Binding-site contacts:
Ligand atom C2 contacts residue PHE212 of chain 1.A at 3.5 Å (hydrophobic).
Ligand atom C14 contacts residue GLU113 of chain 1.A at 3.6 Å.
Ligand atom C8 contacts residue TRP265 of chain 1.A at 3.7 Å (hydrophobic).
Ligand atom C11 contacts residue THR118 of chain 1.A at 3.3 Å.
Ligand atom C20 contacts residue TYR268 of chain 1.A at 4.0 Å (hydrophobic).
Ligand atom C9 contacts residue TYR268 of chain 1.A at 3.6 Å (hydrophobic).
Ligand atom C4 contacts residue GLU122 of chain 1.A at 3.6 Å.
Ligand atom C15 contacts residue ALA292 of chain 1.A at 3.3 Å (hydrophobic).
Ligand atom C14 contacts residue ALA117 of chain 1.A at 3.6 Å (hydrophobic).
Ligand atom C13 contacts residue ALA117 of chain 1.A at 3.6 Å (hydrophobic).
Ligand atom C12 contacts residue CYS187 of chain 1.A at 3.1 Å (hydrophobic).
Ligand atom C13 contacts residue CYS187 of chain 1.A at 3.8 Å (hydrophobic).
Ligand atom C16 contacts residue ALA269 of chain 1.A at 4.0 Å (hydrophobic).
Ligand atom C17 contacts residue MET207 of chain 1.A at 3.7 Å (hydrophobic).
Ligand atom C14 contacts residue CYS187 of chain 1.A at 3.7 Å (hydrophobic).
Ligand atom C11 contacts residue CYS187 of chain 1.A at 3.9 Å (hydrophobic).
Ligand atom C3 contacts residue PHE212 of chain 1.A at 3.8 Å (hydrophobic).
Ligand atom C15 contacts residue GLU113 of chain 1.A at 3.8 Å.
Ligand atom C12 contacts residue ALA117 of chain 1.A at 3.6 Å (hydrophobic).
Ligand atom C10 contacts residue THR118 of chain 1.A at 3.6 Å.
Ligand atom C17 contacts residue GLU122 of chain 1.A at 3.8 Å.
Ligand atom C5 contacts residue TRP265 of chain 1.A at 4.0 Å (hydrophobic).
Ligand atom C20 contacts residue TRP265 of chain 1.A at 4.0 Å (hydrophobic).
Ligand atom C15 contacts residue LYS296 of chain 1.A at 1.3 Å.
Ligand atom C13 contacts residue LYS296 of chain 1.A at 3.6 Å.
Ligand atom C18 contacts residue GLU122 of chain 1.A at 3.8 Å.
Ligand atom C5 contacts residue GLU122 of chain 1.A at 3.6 Å.
Ligand atom C6 contacts residue GLU122 of chain 1.A at 4.0 Å.
Ligand atom C11 contacts residue TYR268 of chain 1.A at 3.9 Å (hydrophobic).
Ligand atom C10 contacts residue TYR268 of chain 1.A at 3.7 Å (hydrophobic).
Ligand atom C19 contacts residue ILE189 of chain 1.A at 3.7 Å (hydrophobic).
Ligand atom C20 contacts residue ALA292 of chain 1.A at 3.9 Å (hydrophobic).
Ligand atom C19 contacts residue THR118 of chain 1.A at 3.2 Å.
Ligand atom C9 contacts residue THR118 of chain 1.A at 3.6 Å.
Ligand atom C18 contacts residue TRP265 of chain 1.A at 4.0 Å (hydrophobic).
Ligand atom C19 contacts residue TYR191 of chain 1.A at 3.6 Å (hydrophobic).
Ligand atom C8 contacts residue TYR268 of chain 1.A at 3.6 Å (hydrophobic).
Ligand atom C18 contacts residue GLY121 of chain 1.A at 3.7 Å.
Ligand atom C4 contacts residue PHE261 of chain 1.A at 3.8 Å (hydrophobic).
Ligand atom C14 contacts residue LYS296 of chain 1.A at 2.4 Å.

This small molecule binds to this protein.
Small molecule (SMILES): CC1=C(/C=C/C(C)=C/C=C/C(C)=C/C=O)C(C)(C)CCC1

Sequence of chain 1.A:
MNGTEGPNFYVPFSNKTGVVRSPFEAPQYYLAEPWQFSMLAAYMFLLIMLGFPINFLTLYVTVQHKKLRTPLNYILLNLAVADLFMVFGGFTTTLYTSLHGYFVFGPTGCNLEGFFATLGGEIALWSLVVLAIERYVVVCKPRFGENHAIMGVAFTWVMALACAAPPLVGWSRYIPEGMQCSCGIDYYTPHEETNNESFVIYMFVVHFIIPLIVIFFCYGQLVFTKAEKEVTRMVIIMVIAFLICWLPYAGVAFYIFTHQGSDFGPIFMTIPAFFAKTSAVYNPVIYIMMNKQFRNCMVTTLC